Sequence of chain 1.A:
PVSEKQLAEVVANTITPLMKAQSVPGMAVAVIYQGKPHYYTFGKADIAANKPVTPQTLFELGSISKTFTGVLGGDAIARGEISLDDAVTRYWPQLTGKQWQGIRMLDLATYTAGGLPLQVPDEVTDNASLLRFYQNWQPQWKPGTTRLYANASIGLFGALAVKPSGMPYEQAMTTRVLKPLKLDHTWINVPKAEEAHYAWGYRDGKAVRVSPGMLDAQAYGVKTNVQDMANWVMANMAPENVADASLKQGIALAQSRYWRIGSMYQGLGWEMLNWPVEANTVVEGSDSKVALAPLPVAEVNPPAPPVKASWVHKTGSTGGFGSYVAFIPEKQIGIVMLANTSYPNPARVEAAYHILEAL

The small molecule below binds the protein below.
Small molecule (SMILES): CCCCO[C@@H]1CCC[C@@H]2C1=C(C(=O)O)N[C@@H]2[C@H](C=O)CC

Binding-site contacts:
Ligand atom N1 contacts residue ASN151 of chain 1.A at 4.1 Å.
Ligand atom C3 contacts residue ARG203 of chain 1.A at 3.5 Å.
Ligand atom C7 contacts residue THR318 of chain 1.A at 3.9 Å.
Ligand atom C12 contacts residue GLN119 of chain 1.A at 4.2 Å.
Ligand atom C8 contacts residue THR318 of chain 1.A at 3.7 Å.
Ligand atom C16 contacts residue TYR149 of chain 1.A at 3.5 Å (hydrophobic).
Ligand atom C15 contacts residue SER317 of chain 1.A at 3.9 Å.
Ligand atom C2 contacts residue TYR220 of chain 1.A at 3.7 Å (hydrophobic).
Ligand atom C17 contacts residue SER63 of chain 1.A at 1.4 Å.
Ligand atom C7 contacts residue GLY319 of chain 1.A at 4.2 Å.
Ligand atom C17 contacts residue GLY62 of chain 1.A at 4.2 Å.
Ligand atom C4 contacts residue ARG203 of chain 1.A at 4.0 Å.
Ligand atom O3 contacts residue GLN119 of chain 1.A at 2.6 Å (h-bond).
Ligand atom O3 contacts residue LEU118 of chain 1.A at 3.8 Å.
Ligand atom O1 contacts residue GLY316 of chain 1.A at 3.4 Å.
Ligand atom C1 contacts residue ARG203 of chain 1.A at 3.0 Å.
Ligand atom C7 contacts residue SER317 of chain 1.A at 3.9 Å.
Ligand atom O1 contacts residue SER63 of chain 1.A at 2.4 Å (h-bond).
Ligand atom C1 contacts residue GLY319 of chain 1.A at 3.2 Å.
Ligand atom C14 contacts residue SER63 of chain 1.A at 3.6 Å.
Ligand atom C13 contacts residue LEU118 of chain 1.A at 3.5 Å (hydrophobic).
Ligand atom C17 contacts residue SER317 of chain 1.A at 3.7 Å.
Ligand atom C9 contacts residue THR318 of chain 1.A at 4.0 Å.
Ligand atom C15 contacts residue SER63 of chain 1.A at 2.4 Å.
Ligand atom C13 contacts residue GLN119 of chain 1.A at 2.9 Å.
Ligand atom C17 contacts residue TYR149 of chain 1.A at 3.8 Å (hydrophobic).
Ligand atom C16 contacts residue ASN151 of chain 1.A at 3.3 Å.
Ligand atom C9 contacts residue SER317 of chain 1.A at 3.0 Å.
Ligand atom N1 contacts residue TYR149 of chain 1.A at 3.7 Å.
Ligand atom O2 contacts residue LEU118 of chain 1.A at 3.0 Å.
Ligand atom C16 contacts residue SER63 of chain 1.A at 2.8 Å.
Ligand atom C15 contacts residue TYR149 of chain 1.A at 3.5 Å (hydrophobic).
Ligand atom C2 contacts residue ASN151 of chain 1.A at 3.7 Å.
Ligand atom C8 contacts residue SER317 of chain 1.A at 3.5 Å.
Ligand atom O1 contacts residue SER317 of chain 1.A at 2.6 Å (h-bond).
Ligand atom O2 contacts residue ASN151 of chain 1.A at 3.4 Å (h-bond).
Ligand atom O1 contacts residue GLY62 of chain 1.A at 4.2 Å.
Ligand atom O2 contacts residue GLN119 of chain 1.A at 2.7 Å.
Ligand atom C14 contacts residue TYR149 of chain 1.A at 3.8 Å (hydrophobic).
Ligand atom C2 contacts residue SER63 of chain 1.A at 4.1 Å.